Sequence of chain 21.E:
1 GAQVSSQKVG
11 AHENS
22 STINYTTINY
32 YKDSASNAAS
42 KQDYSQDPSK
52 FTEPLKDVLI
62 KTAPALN

This small molecule binds to this protein.
Small molecule (SMILES): CC[C@H](C)[C@H](N)C(=O)N[C@@H](CO)C(=O)N[C@@H](CCC(=O)O)C(=O)N[C@H](C=O)C(C)C

Binding-site contacts:
Ligand atom CG1 contacts residue GLN3 of chain 21.E at 3.0 Å.
Ligand atom CA contacts residue VAL4 of chain 21.E at 3.5 Å (hydrophobic).
Ligand atom CA contacts residue ALA2 of chain 21.E at 3.4 Å (hydrophobic).
Ligand atom OE1 contacts residue VAL4 of chain 21.E at 3.3 Å (h-bond).
Ligand atom OE2 contacts residue VAL4 of chain 21.E at 3.6 Å.
Ligand atom CB contacts residue ALA2 of chain 21.E at 3.5 Å (hydrophobic).
Ligand atom O contacts residue VAL4 of chain 21.E at 4.4 Å.
Ligand atom OG contacts residue GLN3 of chain 21.E at 3.3 Å (h-bond).
Ligand atom CA contacts residue VAL4 of chain 21.E at 4.0 Å (hydrophobic).
Ligand atom CG2 contacts residue SER5 of chain 21.E at 3.2 Å.
Ligand atom C contacts residue VAL4 of chain 21.E at 4.4 Å (hydrophobic).
Ligand atom CA contacts residue ALA2 of chain 21.E at 3.8 Å (hydrophobic).
Ligand atom C contacts residue ALA2 of chain 21.E at 4.2 Å (hydrophobic).
Ligand atom CB contacts residue VAL4 of chain 21.E at 4.0 Å (hydrophobic).
Ligand atom CD contacts residue VAL4 of chain 21.E at 3.8 Å (hydrophobic).
Ligand atom CB contacts residue ALA2 of chain 21.E at 4.0 Å (hydrophobic).
Ligand atom N contacts residue GLN3 of chain 21.E at 4.5 Å.
Ligand atom C contacts residue VAL4 of chain 21.E at 4.5 Å (hydrophobic).
Ligand atom CG2 contacts residue ALA2 of chain 21.E at 4.3 Å (hydrophobic).
Ligand atom O contacts residue VAL4 of chain 21.E at 4.2 Å.
Ligand atom C contacts residue GLN3 of chain 21.E at 3.8 Å.
Ligand atom CA contacts residue GLN3 of chain 21.E at 4.3 Å.
Ligand atom CB contacts residue VAL4 of chain 21.E at 4.2 Å (hydrophobic).
Ligand atom N contacts residue ALA2 of chain 21.E at 2.8 Å (h-bond).
Ligand atom CG2 contacts residue GLN3 of chain 21.E at 3.9 Å.
Ligand atom N contacts residue VAL4 of chain 21.E at 3.0 Å (h-bond).
Ligand atom N contacts residue ALA2 of chain 21.E at 4.3 Å.
Ligand atom CG2 contacts residue VAL4 of chain 21.E at 3.4 Å (hydrophobic).
Ligand atom O contacts residue GLN3 of chain 21.E at 3.0 Å (h-bond).
Ligand atom CB contacts residue GLN3 of chain 21.E at 3.6 Å.
Ligand atom C contacts residue VAL4 of chain 21.E at 3.5 Å (hydrophobic).
Ligand atom C contacts residue ALA2 of chain 21.E at 3.6 Å (hydrophobic).
Ligand atom CB contacts residue GLN3 of chain 21.E at 4.1 Å.
Ligand atom N contacts residue VAL4 of chain 21.E at 4.1 Å.